Sequence of chain 1.B:
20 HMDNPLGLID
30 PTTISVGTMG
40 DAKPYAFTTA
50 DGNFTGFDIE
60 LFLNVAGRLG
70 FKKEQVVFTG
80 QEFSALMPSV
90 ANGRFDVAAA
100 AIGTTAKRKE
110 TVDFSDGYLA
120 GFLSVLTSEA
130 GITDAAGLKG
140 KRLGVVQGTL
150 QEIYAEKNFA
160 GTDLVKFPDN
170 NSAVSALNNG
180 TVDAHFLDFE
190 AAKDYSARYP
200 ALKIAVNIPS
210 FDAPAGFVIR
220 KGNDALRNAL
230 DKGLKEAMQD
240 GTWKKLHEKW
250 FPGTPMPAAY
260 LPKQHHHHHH

A protein and the small-molecule ligand that binds it are described below.
Small molecule (SMILES): NC(=O)CC[C@H](NC[C@@]1(O)OC[C@@H](O)[C@@H](O)[C@@H]1O)C(=O)O

Binding-site contacts:
Ligand atom OAN contacts residue ASP187 of chain 1.B at 3.3 Å (salt-bridge).
Ligand atom O contacts residue ARG107 of chain 1.B at 2.8 Å (salt-bridge).
Ligand atom OE1 contacts residue THR148 of chain 1.B at 3.6 Å.
Ligand atom N contacts residue ASP187 of chain 1.B at 2.9 Å (salt-bridge).
Ligand atom CG contacts residue ALA100 of chain 1.B at 3.6 Å (hydrophobic).
Ligand atom OAC contacts residue SER209 of chain 1.B at 2.7 Å (h-bond).
Ligand atom OAI contacts residue GLY120 of chain 1.B at 3.0 Å (h-bond).
Ligand atom CA contacts residue ASP187 of chain 1.B at 3.4 Å.
Ligand atom CAL contacts residue ASP187 of chain 1.B at 3.1 Å.
Ligand atom CAH contacts residue GLY120 of chain 1.B at 3.5 Å.
Ligand atom OAN contacts residue ALA100 of chain 1.B at 3.5 Å (h-bond).
Ligand atom CA contacts residue GLN150 of chain 1.B at 3.6 Å.
Ligand atom CG contacts residue PHE82 of chain 1.B at 3.6 Å (hydrophobic).
Ligand atom OAC contacts residue ALA119 of chain 1.B at 3.5 Å.
Ligand atom NE2 contacts residue MET38 of chain 1.B at 3.3 Å (h-bond).
Ligand atom O contacts residue THR148 of chain 1.B at 3.3 Å.
Ligand atom CD contacts residue PHE82 of chain 1.B at 3.5 Å (hydrophobic).
Ligand atom CAL contacts residue ALA100 of chain 1.B at 3.7 Å (hydrophobic).
Ligand atom OAB contacts residue SER209 of chain 1.B at 2.7 Å (h-bond).
Ligand atom OAB contacts residue ALA212 of chain 1.B at 2.6 Å (h-bond).
Ligand atom CAG contacts residue ALA212 of chain 1.B at 3.3 Å (hydrophobic).
Ligand atom OXT contacts residue ALA100 of chain 1.B at 3.2 Å (h-bond).
Ligand atom O contacts residue LEU149 of chain 1.B at 2.8 Å (h-bond).
Ligand atom CAM contacts residue ALA100 of chain 1.B at 3.4 Å (hydrophobic).
Ligand atom C contacts residue ARG107 of chain 1.B at 3.5 Å.
Ligand atom OXT contacts residue GLY102 of chain 1.B at 2.9 Å (h-bond).
Ligand atom NE2 contacts residue ALA99 of chain 1.B at 2.8 Å (h-bond).
Ligand atom CG contacts residue ASP187 of chain 1.B at 3.3 Å.
Ligand atom CG contacts residue ALA99 of chain 1.B at 3.6 Å (hydrophobic).
Ligand atom CB contacts residue ASP187 of chain 1.B at 3.1 Å.
Ligand atom OAQ contacts residue ALA212 of chain 1.B at 3.6 Å.
Ligand atom OXT contacts residue ARG107 of chain 1.B at 2.8 Å (salt-bridge).
Ligand atom CAF contacts residue SER209 of chain 1.B at 3.7 Å.
Ligand atom CAF contacts residue ALA212 of chain 1.B at 3.4 Å (hydrophobic).
Ligand atom OAQ contacts residue ALA100 of chain 1.B at 2.7 Å (h-bond).
Ligand atom OAQ contacts residue GLY102 of chain 1.B at 3.0 Å (h-bond).
Ligand atom OAC contacts residue GLY120 of chain 1.B at 2.9 Å (h-bond).
Ligand atom NE2 contacts residue PHE82 of chain 1.B at 3.6 Å.
Ligand atom OAC contacts residue ALA212 of chain 1.B at 3.4 Å (h-bond).
Ligand atom N contacts residue ALA100 of chain 1.B at 2.9 Å (h-bond).